The protein below binds the small molecule below.
Small molecule (SMILES): Cc1cc(-c2noc(C(F)(F)F)n2)ccc1OCCCc1cc(C(=O)N(C)C)no1

Sequence of chain 17.B:
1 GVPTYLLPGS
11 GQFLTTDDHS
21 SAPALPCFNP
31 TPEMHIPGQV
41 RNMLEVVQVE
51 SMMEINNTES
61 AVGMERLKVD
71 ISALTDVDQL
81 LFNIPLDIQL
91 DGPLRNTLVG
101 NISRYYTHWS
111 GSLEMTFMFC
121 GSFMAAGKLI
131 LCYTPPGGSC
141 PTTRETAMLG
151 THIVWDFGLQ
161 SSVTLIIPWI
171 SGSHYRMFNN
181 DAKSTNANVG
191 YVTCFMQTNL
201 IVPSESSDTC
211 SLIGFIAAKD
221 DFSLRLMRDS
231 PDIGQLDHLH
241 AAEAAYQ

Sequence of chain 17.A:
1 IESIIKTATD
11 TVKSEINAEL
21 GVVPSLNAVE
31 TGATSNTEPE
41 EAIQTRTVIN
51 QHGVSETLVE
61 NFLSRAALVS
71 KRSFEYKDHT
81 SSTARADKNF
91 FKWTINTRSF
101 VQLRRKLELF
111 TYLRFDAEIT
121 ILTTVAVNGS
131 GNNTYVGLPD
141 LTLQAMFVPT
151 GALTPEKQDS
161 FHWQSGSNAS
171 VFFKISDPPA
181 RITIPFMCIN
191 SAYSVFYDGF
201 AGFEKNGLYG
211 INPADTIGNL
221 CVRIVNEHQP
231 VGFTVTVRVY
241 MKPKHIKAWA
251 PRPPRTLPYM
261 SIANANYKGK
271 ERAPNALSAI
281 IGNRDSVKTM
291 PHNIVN

Binding-site contacts:
Ligand atom C22 contacts residue PHE147 of chain 17.A at 3.8 Å (hydrophobic).
Ligand atom O01 contacts residue PHE115 of chain 17.A at 3.5 Å.
Ligand atom O01 contacts residue THR97 of chain 17.A at 3.6 Å.
Ligand atom N02 contacts residue THR97 of chain 17.A at 3.4 Å.
Ligand atom C12 contacts residue ILE119 of chain 17.A at 3.4 Å (hydrophobic).
Ligand atom N02 contacts residue PHE115 of chain 17.A at 3.6 Å.
Ligand atom C22 contacts residue ALA145 of chain 17.A at 3.6 Å (hydrophobic).
Ligand atom F24 contacts residue ILE182 of chain 17.A at 3.6 Å.
Ligand atom F26 contacts residue MET146 of chain 17.A at 3.2 Å.
Ligand atom N20 contacts residue ILE184 of chain 17.A at 3.8 Å.
Ligand atom N20 contacts residue PHE147 of chain 17.A at 3.4 Å.
Ligand atom C16 contacts residue ILE184 of chain 17.A at 3.2 Å (hydrophobic).
Ligand atom C29 contacts residue SER194 of chain 17.A at 3.5 Å.
Ligand atom F26 contacts residue ALA145 of chain 17.A at 2.9 Å.
Ligand atom C17 contacts residue ILE184 of chain 17.A at 3.4 Å (hydrophobic).
Ligand atom F25 contacts residue ALA145 of chain 17.A at 3.0 Å.
Ligand atom O10 contacts residue ILE95 of chain 17.A at 3.3 Å.
Ligand atom C21 contacts residue PHE147 of chain 17.A at 3.8 Å (hydrophobic).
Ligand atom C04 contacts residue TYR193 of chain 17.A at 3.8 Å (hydrophobic).
Ligand atom F26 contacts residue PHE147 of chain 17.A at 2.6 Å.
Ligand atom F26 contacts residue ALA169 of chain 17.A at 2.5 Å.
Ligand atom C06 contacts residue TYR193 of chain 17.A at 3.8 Å (hydrophobic).
Ligand atom O23 contacts residue LEU220 of chain 17.A at 3.2 Å.
Ligand atom C22 contacts residue ALA169 of chain 17.A at 3.5 Å (hydrophobic).
Ligand atom C29 contacts residue VAL195 of chain 17.A at 3.4 Å (hydrophobic).
Ligand atom C14 contacts residue ILE119 of chain 17.A at 3.6 Å (hydrophobic).
Ligand atom C30 contacts residue TYR193 of chain 17.A at 3.8 Å (hydrophobic).
Ligand atom F25 contacts residue VAL171 of chain 17.A at 3.1 Å.
Ligand atom C21 contacts residue ILE182 of chain 17.A at 3.4 Å (hydrophobic).
Ligand atom C29 contacts residue TYR193 of chain 17.A at 3.5 Å (hydrophobic).
Ligand atom C08 contacts residue ALA117 of chain 17.A at 3.8 Å (hydrophobic).
Ligand atom N20 contacts residue ILE182 of chain 17.A at 3.3 Å.
Ligand atom N19 contacts residue LEU220 of chain 17.A at 3.1 Å.
Ligand atom C08 contacts residue MET241 of chain 17.A at 3.6 Å (hydrophobic).
Ligand atom C30 contacts residue PHE115 of chain 17.A at 3.6 Å (hydrophobic).
Ligand atom C13 contacts residue ILE119 of chain 17.A at 3.4 Å (hydrophobic).
Ligand atom F24 contacts residue ALA169 of chain 17.A at 3.3 Å.
Ligand atom C07 contacts residue TYR193 of chain 17.A at 3.6 Å (hydrophobic).
Ligand atom N28 contacts residue TYR193 of chain 17.A at 3.4 Å.
Ligand atom C05 contacts residue TYR193 of chain 17.A at 3.3 Å (hydrophobic).